Binding-site contacts:
Ligand atom C14 contacts residue THR119 of chain 2.A at 4.3 Å.
Ligand atom C4 contacts residue MET208 of chain 2.A at 4.3 Å (hydrophobic).
Ligand atom C17 contacts residue MET208 of chain 2.A at 3.4 Å (hydrophobic).
Ligand atom C2 contacts residue ALA273 of chain 2.A at 3.4 Å (hydrophobic).
Ligand atom C20 contacts residue CYS188 of chain 2.A at 4.3 Å (hydrophobic).
Ligand atom C2 contacts residue PHE209 of chain 2.A at 3.6 Å (hydrophobic).
Ligand atom C2 contacts residue VAL205 of chain 2.A at 4.3 Å (hydrophobic).
Ligand atom C10 contacts residue TYR269 of chain 2.A at 3.8 Å (hydrophobic).
Ligand atom C11 contacts residue TYR269 of chain 2.A at 4.0 Å (hydrophobic).
Ligand atom C8 contacts residue TYR269 of chain 2.A at 4.2 Å (hydrophobic).
Ligand atom C16 contacts residue TYR269 of chain 2.A at 4.0 Å (hydrophobic).
Ligand atom C17 contacts residue VAL205 of chain 2.A at 3.6 Å (hydrophobic).
Ligand atom C3 contacts residue TYR269 of chain 2.A at 4.0 Å (hydrophobic).
Ligand atom C13 contacts residue THR119 of chain 2.A at 3.7 Å.
Ligand atom C16 contacts residue ALA273 of chain 2.A at 3.1 Å (hydrophobic).
Ligand atom C19 contacts residue TYR192 of chain 2.A at 3.6 Å (hydrophobic).
Ligand atom C12 contacts residue TYR269 of chain 2.A at 4.0 Å (hydrophobic).
Ligand atom C4 contacts residue PHE209 of chain 2.A at 4.3 Å (hydrophobic).
Ligand atom O1 contacts residue LYS297 of chain 2.A at 4.2 Å.
Ligand atom C1 contacts residue ALA273 of chain 2.A at 3.8 Å (hydrophobic).
Ligand atom C18 contacts residue TRP266 of chain 2.A at 3.3 Å (hydrophobic).
Ligand atom C16 contacts residue TYR192 of chain 2.A at 3.6 Å (hydrophobic).
Ligand atom C20 contacts residue GLY189 of chain 2.A at 3.3 Å.
Ligand atom C15 contacts residue THR119 of chain 2.A at 4.2 Å.
Ligand atom C15 contacts residue CYS188 of chain 2.A at 3.4 Å (hydrophobic).
Ligand atom O1 contacts residue ALA118 of chain 2.A at 3.2 Å.
Ligand atom C3 contacts residue ALA270 of chain 2.A at 3.5 Å (hydrophobic).
Ligand atom C13 contacts residue GLY189 of chain 2.A at 4.0 Å.
Ligand atom C20 contacts residue THR119 of chain 2.A at 2.7 Å.
Ligand atom C9 contacts residue TYR269 of chain 2.A at 4.2 Å (hydrophobic).
Ligand atom C19 contacts residue ILE190 of chain 2.A at 3.5 Å (hydrophobic).
Ligand atom C14 contacts residue ALA118 of chain 2.A at 4.3 Å (hydrophobic).
Ligand atom C20 contacts residue ILE190 of chain 2.A at 3.5 Å (hydrophobic).
Ligand atom C4 contacts residue PHE213 of chain 2.A at 3.7 Å (hydrophobic).
Ligand atom C15 contacts residue GLY189 of chain 2.A at 4.0 Å.
Ligand atom C3 contacts residue PHE209 of chain 2.A at 3.6 Å (hydrophobic).
Ligand atom C3 contacts residue ALA273 of chain 2.A at 3.9 Å (hydrophobic).
Ligand atom O1 contacts residue CYS188 of chain 2.A at 3.6 Å (h-bond).
Ligand atom C7 contacts residue MET208 of chain 2.A at 4.1 Å (hydrophobic).
Ligand atom C15 contacts residue ALA118 of chain 2.A at 3.4 Å (hydrophobic).

A protein and the small-molecule ligand that binds it are described below.
Small molecule (SMILES): CC1=C(/C=C/C(C)=C/C=C/C(C)=C/C=O)C(C)(C)CCC1

Sequence of chain 2.A:
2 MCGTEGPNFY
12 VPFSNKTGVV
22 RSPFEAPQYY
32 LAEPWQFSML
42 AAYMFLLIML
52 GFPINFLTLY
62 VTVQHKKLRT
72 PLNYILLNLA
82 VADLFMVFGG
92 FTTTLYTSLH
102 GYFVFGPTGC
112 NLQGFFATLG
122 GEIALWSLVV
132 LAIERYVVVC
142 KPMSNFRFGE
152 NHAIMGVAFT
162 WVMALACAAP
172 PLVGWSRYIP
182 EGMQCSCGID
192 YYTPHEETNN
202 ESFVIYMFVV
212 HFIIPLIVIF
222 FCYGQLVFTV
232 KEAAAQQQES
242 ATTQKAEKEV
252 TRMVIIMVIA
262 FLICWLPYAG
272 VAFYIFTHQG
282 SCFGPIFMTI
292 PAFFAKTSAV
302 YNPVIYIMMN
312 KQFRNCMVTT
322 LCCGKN